A protein and the small-molecule ligand that binds it are described below.
Small molecule (SMILES): CC(=O)N[C@H]1[C@H](O[C@H]2[C@H](O)[C@@H](NC(C)=O)CO[C@@H]2CO)O[C@H](CO)[C@@H](O)[C@@H]1O

Sequence of chain 1.C:
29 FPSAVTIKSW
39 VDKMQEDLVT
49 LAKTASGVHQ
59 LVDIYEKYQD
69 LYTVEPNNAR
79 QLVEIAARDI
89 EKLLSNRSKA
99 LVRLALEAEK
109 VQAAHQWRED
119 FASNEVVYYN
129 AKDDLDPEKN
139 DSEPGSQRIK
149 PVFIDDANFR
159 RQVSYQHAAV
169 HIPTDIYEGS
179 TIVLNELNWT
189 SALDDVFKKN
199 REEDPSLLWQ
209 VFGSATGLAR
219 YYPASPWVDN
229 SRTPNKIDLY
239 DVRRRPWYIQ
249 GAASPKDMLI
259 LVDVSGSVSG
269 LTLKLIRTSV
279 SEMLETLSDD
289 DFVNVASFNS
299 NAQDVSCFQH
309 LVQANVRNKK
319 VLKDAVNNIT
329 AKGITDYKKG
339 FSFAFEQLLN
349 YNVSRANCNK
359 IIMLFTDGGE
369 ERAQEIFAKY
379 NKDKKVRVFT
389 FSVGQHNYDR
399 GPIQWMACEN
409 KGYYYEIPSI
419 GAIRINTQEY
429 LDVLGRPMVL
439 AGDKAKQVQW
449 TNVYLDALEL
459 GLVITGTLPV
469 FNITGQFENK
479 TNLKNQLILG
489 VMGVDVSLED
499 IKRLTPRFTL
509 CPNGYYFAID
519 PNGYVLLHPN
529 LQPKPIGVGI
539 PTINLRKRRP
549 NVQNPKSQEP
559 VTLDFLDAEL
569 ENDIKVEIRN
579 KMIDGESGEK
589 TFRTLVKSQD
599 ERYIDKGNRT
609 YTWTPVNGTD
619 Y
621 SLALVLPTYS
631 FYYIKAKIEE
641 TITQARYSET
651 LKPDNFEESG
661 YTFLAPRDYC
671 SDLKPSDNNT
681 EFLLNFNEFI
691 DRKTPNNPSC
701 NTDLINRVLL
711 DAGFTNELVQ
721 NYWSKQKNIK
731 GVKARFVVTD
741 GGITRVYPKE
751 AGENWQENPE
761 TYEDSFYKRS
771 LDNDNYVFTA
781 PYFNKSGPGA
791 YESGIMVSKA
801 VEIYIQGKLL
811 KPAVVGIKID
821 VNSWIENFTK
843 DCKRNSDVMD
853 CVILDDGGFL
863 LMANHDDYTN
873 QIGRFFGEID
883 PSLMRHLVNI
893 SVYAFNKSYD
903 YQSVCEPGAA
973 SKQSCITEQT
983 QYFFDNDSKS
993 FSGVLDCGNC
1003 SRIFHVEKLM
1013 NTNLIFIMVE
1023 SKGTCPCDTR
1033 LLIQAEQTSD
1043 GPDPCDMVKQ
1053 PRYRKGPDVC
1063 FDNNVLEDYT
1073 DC

Binding-site contacts:
Ligand atom C2 contacts residue ASN350 of chain 1.C at 2.5 Å.
Ligand atom O7 contacts residue ASN350 of chain 1.C at 3.4 Å (h-bond).
Ligand atom N2 contacts residue ASN350 of chain 1.C at 2.9 Å (h-bond).
Ligand atom C8 contacts residue ASN350 of chain 1.C at 4.4 Å.
Ligand atom C7 contacts residue ASN350 of chain 1.C at 3.3 Å.
Ligand atom O5 contacts residue ASN350 of chain 1.C at 2.4 Å (h-bond).
Ligand atom C1 contacts residue ASN350 of chain 1.C at 1.4 Å.
Ligand atom C3 contacts residue ASN350 of chain 1.C at 3.8 Å.
Ligand atom C4 contacts residue ASN350 of chain 1.C at 4.3 Å.
Ligand atom C5 contacts residue ASN350 of chain 1.C at 3.6 Å.